Sequence of chain 1.A:
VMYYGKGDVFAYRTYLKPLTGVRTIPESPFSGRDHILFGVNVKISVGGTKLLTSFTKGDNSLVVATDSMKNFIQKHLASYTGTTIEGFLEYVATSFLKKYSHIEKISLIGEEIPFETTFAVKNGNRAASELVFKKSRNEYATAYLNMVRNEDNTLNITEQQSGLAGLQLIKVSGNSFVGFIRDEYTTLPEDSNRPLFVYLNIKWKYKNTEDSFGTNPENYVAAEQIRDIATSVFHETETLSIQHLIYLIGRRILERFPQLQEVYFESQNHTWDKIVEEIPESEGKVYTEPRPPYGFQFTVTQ

A small-molecule ligand and the protein it binds are described below.
Small molecule (SMILES): O=c1[nH]c(=O)c2nn[nH]c2[nH]1

Sequence of chain 1.B:
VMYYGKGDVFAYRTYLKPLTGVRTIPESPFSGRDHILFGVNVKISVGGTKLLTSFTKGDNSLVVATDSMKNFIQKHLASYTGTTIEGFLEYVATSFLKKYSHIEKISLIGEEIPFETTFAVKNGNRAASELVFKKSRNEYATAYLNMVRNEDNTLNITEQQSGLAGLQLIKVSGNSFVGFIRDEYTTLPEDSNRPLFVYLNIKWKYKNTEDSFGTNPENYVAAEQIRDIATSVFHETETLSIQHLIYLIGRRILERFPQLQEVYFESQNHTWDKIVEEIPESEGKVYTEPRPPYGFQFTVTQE

Binding-site contacts:
Ligand atom N7 contacts residue PHE177 of chain 1.B at 3.6 Å.
Ligand atom C6 contacts residue GLN243 of chain 1.B at 3.7 Å.
Ligand atom O2 contacts residue GLN243 of chain 1.B at 3.7 Å.
Ligand atom N7 contacts residue OXY1 of chain 1.I at 3.6 Å (h-bond).
Ligand atom N8 contacts residue PHE177 of chain 1.B at 3.5 Å.
Ligand atom O2 contacts residue SER241 of chain 1.B at 3.4 Å.
Ligand atom N9 contacts residue OXY1 of chain 1.I at 3.5 Å (h-bond).
Ligand atom O6 contacts residue GLN243 of chain 1.B at 3.0 Å (h-bond).
Ligand atom O6 contacts residue OXY1 of chain 1.I at 3.9 Å.
Ligand atom C2 contacts residue PHE177 of chain 1.B at 3.7 Å (hydrophobic).
Ligand atom O2 contacts residue ILE242 of chain 1.B at 2.8 Å (h-bond).
Ligand atom C4 contacts residue PHE177 of chain 1.B at 3.3 Å (hydrophobic).
Ligand atom N3 contacts residue ASN269 of chain 1.B at 3.5 Å (h-bond).
Ligand atom N9 contacts residue PHE177 of chain 1.B at 3.4 Å.
Ligand atom O6 contacts residue TYR4 of chain 1.A at 3.7 Å.
Ligand atom C6 contacts residue PHE177 of chain 1.B at 3.5 Å (hydrophobic).
Ligand atom C6 contacts residue OXY1 of chain 1.I at 3.4 Å.
Ligand atom C2 contacts residue OXY1 of chain 1.I at 3.7 Å.
Ligand atom N8 contacts residue ALA65 of chain 1.A at 3.8 Å.
Ligand atom O2 contacts residue ARG194 of chain 1.B at 2.8 Å (salt-bridge).
Ligand atom N1 contacts residue PHE177 of chain 1.B at 3.7 Å.
Ligand atom O6 contacts residue THR66 of chain 1.A at 3.7 Å.
Ligand atom N7 contacts residue THR66 of chain 1.A at 2.9 Å (h-bond).
Ligand atom N1 contacts residue GLN297 of chain 1.B at 3.9 Å.
Ligand atom N7 contacts residue ALA65 of chain 1.A at 3.6 Å.
Ligand atom C4 contacts residue OXY1 of chain 1.I at 3.3 Å.
Ligand atom N8 contacts residue OXY1 of chain 1.I at 3.7 Å.
Ligand atom N8 contacts residue THR66 of chain 1.A at 3.5 Å (h-bond).
Ligand atom C5 contacts residue PHE177 of chain 1.B at 3.3 Å (hydrophobic).
Ligand atom N3 contacts residue ARG194 of chain 1.B at 3.1 Å (salt-bridge).
Ligand atom C2 contacts residue ARG194 of chain 1.B at 3.5 Å.
Ligand atom N3 contacts residue PHE177 of chain 1.B at 3.8 Å.
Ligand atom C5 contacts residue OXY1 of chain 1.I at 3.3 Å.
Ligand atom N1 contacts residue OXY1 of chain 1.I at 3.6 Å (h-bond).
Ligand atom N8 contacts residue LEU188 of chain 1.B at 3.8 Å.
Ligand atom C2 contacts residue GLN243 of chain 1.B at 3.8 Å.
Ligand atom N3 contacts residue OXY1 of chain 1.I at 3.7 Å.
Ligand atom N1 contacts residue GLN243 of chain 1.B at 2.9 Å (h-bond).
Ligand atom O6 contacts residue VAL63 of chain 1.A at 3.9 Å.
Ligand atom N8 contacts residue ASP67 of chain 1.A at 3.9 Å.